The small molecule below binds the protein below.
Small molecule (SMILES): Nc1ccn([C@@H]2O[C@H](CO[P](=O)(O)O[C@H]3[C@@H](O)[C@H](n4ccc(N)nc4=O)O[C@@H]3CO[P](=O)(O)O[C@H]3[C@@H](O)[C@H](n4ccc(=O)[nH]c4=O)O[C@@H]3CO[P](=O)(O)O[C@H]3[C@@H](O)[C@H](n4ccc(=O)[nH]c4=O)O[C@@H]3CO[P](=O)(O)O[C@H]3[C@@H](O)[C@H](n4cnc5c(=O)nc(N)[nH]c54)O[C@@H]3CO[P](=O)(O)O[C@H]3[C@@H](O)[C@H](n4ccc(=O)[nH]c4=O)O[C@@H]3CO[P](=O)(O)O[C@H]3[C@@H](O)[C@H](n4cnc5c(N)ncnc54)O[C@@H]3CO[P](=O)(O)O[C@H]3[C@@H](O)[C@H](n4cnc5c(N)ncnc54)O[C@@H]3COP(=O)=O)[C@@H](O)[C@H]2O)c(=O)n1

Sequence of chain 1.L:
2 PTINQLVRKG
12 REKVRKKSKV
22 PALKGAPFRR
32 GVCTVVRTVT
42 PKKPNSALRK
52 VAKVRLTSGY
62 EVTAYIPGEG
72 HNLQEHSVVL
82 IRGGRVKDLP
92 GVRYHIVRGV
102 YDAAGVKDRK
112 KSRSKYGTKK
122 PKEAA

Binding-site contacts:
Ligand atom C2' contacts residue MG1 of chain 1.NG at 4.3 Å.
Ligand atom P contacts residue LYS44 of chain 1.L at 3.6 Å.
Ligand atom P contacts residue MG1 of chain 1.NG at 3.2 Å.
Ligand atom O5' contacts residue MG1 of chain 1.NG at 4.3 Å.
Ligand atom O3' contacts residue MG1 of chain 1.NG at 4.1 Å.
Ligand atom C4' contacts residue LYS44 of chain 1.L at 3.9 Å.
Ligand atom OP2 contacts residue MG1 of chain 1.NG at 3.6 Å.
Ligand atom O3' contacts residue LYS44 of chain 1.L at 3.4 Å (salt-bridge).
Ligand atom OP1 contacts residue LYS44 of chain 1.L at 2.6 Å (salt-bridge).
Ligand atom OP1 contacts residue MG1 of chain 1.NG at 2.0 Å.
Ligand atom C5' contacts residue LYS44 of chain 1.L at 3.6 Å.
Ligand atom C3' contacts residue MG1 of chain 1.NG at 4.0 Å.
Ligand atom O2' contacts residue MG1 of chain 1.NG at 3.9 Å.
Ligand atom O5' contacts residue LYS44 of chain 1.L at 4.5 Å.